Binding-site contacts:
Ligand atom O4 contacts residue GLY35 of chain 1.O at 3.3 Å.
Ligand atom O4 contacts residue TYR36 of chain 1.M at 3.4 Å (h-bond).
Ligand atom O4' contacts residue ARG6 of chain 1.U at 2.5 Å (salt-bridge).
Ligand atom O2' contacts residue ARG6 of chain 1.O at 3.0 Å (salt-bridge).
Ligand atom C4 contacts residue TYR36 of chain 1.O at 3.2 Å (hydrophobic).
Ligand atom P contacts residue ARG6 of chain 1.M at 3.3 Å.
Ligand atom C2' contacts residue ASP9 of chain 1.M at 3.3 Å.
Ligand atom O2' contacts residue ASP9 of chain 1.M at 2.6 Å (salt-bridge).
Ligand atom P contacts residue CA1 of chain 1.X at 3.3 Å.
Ligand atom N3 contacts residue TYR36 of chain 1.O at 2.4 Å (h-bond).
Ligand atom O4 contacts residue ARG6 of chain 1.M at 3.0 Å.
Ligand atom O3' contacts residue ARG6 of chain 1.O at 3.3 Å (salt-bridge).
Ligand atom O3' contacts residue ARG6 of chain 1.M at 2.8 Å (salt-bridge).
Ligand atom O4 contacts residue LEU8 of chain 1.M at 2.8 Å (h-bond).
Ligand atom O2 contacts residue ASP9 of chain 1.O at 3.0 Å (salt-bridge).
Ligand atom OP2 contacts residue ARG6 of chain 1.M at 2.9 Å (salt-bridge).
Ligand atom C2' contacts residue TYR36 of chain 1.O at 3.3 Å (hydrophobic).
Ligand atom N3 contacts residue TYR36 of chain 1.M at 2.8 Å (h-bond).
Ligand atom O2' contacts residue ASP9 of chain 1.O at 2.7 Å (salt-bridge).
Ligand atom O5' contacts residue CA1 of chain 1.X at 3.1 Å.
Ligand atom N3 contacts residue HIS12 of chain 1.O at 3.2 Å.
Ligand atom C4 contacts residue HIS12 of chain 1.O at 3.2 Å.
Ligand atom O4 contacts residue HIS12 of chain 1.O at 3.1 Å (h-bond).
Ligand atom N1 contacts residue TYR36 of chain 1.O at 3.4 Å (h-bond).
Ligand atom C2 contacts residue TYR36 of chain 1.O at 3.2 Å (hydrophobic).
Ligand atom C2' contacts residue ASP9 of chain 1.O at 3.4 Å.
Ligand atom C2 contacts residue ARG6 of chain 1.U at 3.4 Å.
Ligand atom OP1 contacts residue CA1 of chain 1.X at 2.5 Å.
Ligand atom N3 contacts residue ASP37 of chain 1.N at 3.0 Å (salt-bridge).
Ligand atom OP2 contacts residue CA1 of chain 1.X at 2.2 Å.
Ligand atom O4 contacts residue TYR36 of chain 1.O at 3.0 Å (h-bond).
Ligand atom O2 contacts residue ARG6 of chain 1.U at 3.4 Å (salt-bridge).
Ligand atom C1' contacts residue ARG6 of chain 1.U at 3.4 Å.
Ligand atom O2 contacts residue TYR36 of chain 1.O at 3.2 Å (h-bond).
Ligand atom O4 contacts residue HIS12 of chain 1.M at 3.5 Å (h-bond).
Ligand atom OP1 contacts residue ARG6 of chain 1.O at 3.2 Å (salt-bridge).
Ligand atom N1 contacts residue ARG6 of chain 1.U at 3.3 Å (salt-bridge).
Ligand atom O4 contacts residue PRO7 of chain 1.M at 2.8 Å (h-bond).
Ligand atom O2' contacts residue ARG6 of chain 1.M at 3.3 Å (salt-bridge).
Ligand atom O2 contacts residue ASP9 of chain 1.M at 3.0 Å (salt-bridge).

Sequence of chain 1.L:
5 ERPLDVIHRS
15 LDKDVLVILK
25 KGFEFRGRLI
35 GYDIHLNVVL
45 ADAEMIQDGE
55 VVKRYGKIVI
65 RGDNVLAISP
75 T

This small molecule binds to this protein.
Small molecule (SMILES): O=c1ccn([C@@H]2O[C@H](CO[P](=O)(O)O[C@H]3[C@@H](O)[C@H](n4ccc(=O)[nH]c4=O)O[C@@H]3CO[P](=O)(O)O[C@H]3[C@@H](O)[C@H](n4ccc(=O)[nH]c4=O)O[C@@H]3CO[P](=O)(O)O[C@H]3[C@@H](O)[C@H](n4ccc(=O)[nH]c4=O)O[C@@H]3CO[P](=O)(O)O[C@H]3[C@@H](O)[C@H](n4ccc(=O)[nH]c4=O)O[C@@H]3CO[P](=O)(O)O[C@H]3[C@@H](O)[C@H](n4ccc(=O)[nH]c4=O)O[C@@H]3COP(=O)=O)[C@@H](O)[C@H]2O)c(=O)[nH]1

Sequence of chain 1.U:
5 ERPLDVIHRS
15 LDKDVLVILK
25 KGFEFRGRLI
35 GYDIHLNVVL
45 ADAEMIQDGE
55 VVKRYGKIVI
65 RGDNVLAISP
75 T

Sequence of chain 1.N:
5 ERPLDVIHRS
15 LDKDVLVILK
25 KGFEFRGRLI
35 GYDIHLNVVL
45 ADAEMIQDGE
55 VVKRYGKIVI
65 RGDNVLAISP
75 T

Sequence of chain 1.O:
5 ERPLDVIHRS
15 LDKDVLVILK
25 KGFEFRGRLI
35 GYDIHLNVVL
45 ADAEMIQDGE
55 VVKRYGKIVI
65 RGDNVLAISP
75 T

Sequence of chain 1.M:
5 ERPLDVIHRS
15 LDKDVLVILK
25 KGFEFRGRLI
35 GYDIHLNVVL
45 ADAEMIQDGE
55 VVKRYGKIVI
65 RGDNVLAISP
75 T